Sequence of chain 1.F:
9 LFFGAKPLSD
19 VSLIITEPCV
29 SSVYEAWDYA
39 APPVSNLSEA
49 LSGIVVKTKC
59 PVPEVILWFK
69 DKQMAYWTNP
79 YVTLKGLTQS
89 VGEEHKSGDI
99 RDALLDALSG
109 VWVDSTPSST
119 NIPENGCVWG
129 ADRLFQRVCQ

Binding-site contacts:
Ligand atom C4 contacts residue ASN44 of chain 1.F at 4.2 Å.
Ligand atom N2 contacts residue ASP134 of chain 1.E at 3.5 Å (salt-bridge).
Ligand atom C8 contacts residue ASN44 of chain 1.F at 4.0 Å.
Ligand atom C7 contacts residue ASN44 of chain 1.F at 3.2 Å.
Ligand atom O6 contacts residue SER46 of chain 1.F at 3.1 Å.
Ligand atom C6 contacts residue GLU47 of chain 1.F at 4.2 Å.
Ligand atom C3 contacts residue ASN44 of chain 1.F at 3.7 Å.
Ligand atom C7 contacts residue ASP134 of chain 1.E at 3.9 Å.
Ligand atom C8 contacts residue LYS73 of chain 1.E at 4.4 Å.
Ligand atom O6 contacts residue GLU47 of chain 1.F at 3.1 Å (salt-bridge).
Ligand atom C1 contacts residue SER46 of chain 1.F at 4.0 Å.
Ligand atom N2 contacts residue ASN44 of chain 1.F at 2.7 Å (h-bond).
Ligand atom O7 contacts residue LYS98 of chain 1.E at 3.2 Å.
Ligand atom O6 contacts residue LYS98 of chain 1.E at 3.7 Å.
Ligand atom C7 contacts residue LYS98 of chain 1.E at 3.7 Å.
Ligand atom C6 contacts residue SER102 of chain 1.E at 3.8 Å.
Ligand atom C6 contacts residue TYR99 of chain 1.E at 3.9 Å (hydrophobic).
Ligand atom C5 contacts residue SER102 of chain 1.E at 4.3 Å.
Ligand atom C5 contacts residue TYR99 of chain 1.E at 4.1 Å (hydrophobic).
Ligand atom C5 contacts residue ASN44 of chain 1.F at 3.6 Å.
Ligand atom O7 contacts residue ASN44 of chain 1.F at 3.6 Å (h-bond).
Ligand atom O5 contacts residue GLU47 of chain 1.F at 3.9 Å.
Ligand atom O5 contacts residue SER46 of chain 1.F at 3.8 Å.
Ligand atom O7 contacts residue TYR99 of chain 1.E at 3.8 Å.
Ligand atom O5 contacts residue SER102 of chain 1.E at 3.5 Å (h-bond).
Ligand atom C1 contacts residue ASN44 of chain 1.F at 1.4 Å.
Ligand atom C4 contacts residue TYR99 of chain 1.E at 4.3 Å (hydrophobic).
Ligand atom O5 contacts residue ASN44 of chain 1.F at 2.4 Å (h-bond).
Ligand atom C2 contacts residue ASN44 of chain 1.F at 2.3 Å.
Ligand atom N2 contacts residue LYS98 of chain 1.E at 4.4 Å.
Ligand atom C6 contacts residue TYR99 of chain 1.E at 4.3 Å (hydrophobic).
Ligand atom C3 contacts residue TYR99 of chain 1.E at 4.2 Å (hydrophobic).
Ligand atom C8 contacts residue ASP134 of chain 1.E at 3.4 Å.
Ligand atom C8 contacts residue LYS98 of chain 1.E at 3.9 Å.
Ligand atom C6 contacts residue LYS98 of chain 1.E at 4.0 Å.
Ligand atom O3 contacts residue TYR99 of chain 1.E at 3.4 Å.
Ligand atom O6 contacts residue TYR99 of chain 1.E at 4.3 Å.
Ligand atom C6 contacts residue SER46 of chain 1.F at 4.0 Å.
Ligand atom O6 contacts residue SER102 of chain 1.E at 3.2 Å (h-bond).
Ligand atom C5 contacts residue SER46 of chain 1.F at 3.6 Å.

Sequence of chain 1.E:
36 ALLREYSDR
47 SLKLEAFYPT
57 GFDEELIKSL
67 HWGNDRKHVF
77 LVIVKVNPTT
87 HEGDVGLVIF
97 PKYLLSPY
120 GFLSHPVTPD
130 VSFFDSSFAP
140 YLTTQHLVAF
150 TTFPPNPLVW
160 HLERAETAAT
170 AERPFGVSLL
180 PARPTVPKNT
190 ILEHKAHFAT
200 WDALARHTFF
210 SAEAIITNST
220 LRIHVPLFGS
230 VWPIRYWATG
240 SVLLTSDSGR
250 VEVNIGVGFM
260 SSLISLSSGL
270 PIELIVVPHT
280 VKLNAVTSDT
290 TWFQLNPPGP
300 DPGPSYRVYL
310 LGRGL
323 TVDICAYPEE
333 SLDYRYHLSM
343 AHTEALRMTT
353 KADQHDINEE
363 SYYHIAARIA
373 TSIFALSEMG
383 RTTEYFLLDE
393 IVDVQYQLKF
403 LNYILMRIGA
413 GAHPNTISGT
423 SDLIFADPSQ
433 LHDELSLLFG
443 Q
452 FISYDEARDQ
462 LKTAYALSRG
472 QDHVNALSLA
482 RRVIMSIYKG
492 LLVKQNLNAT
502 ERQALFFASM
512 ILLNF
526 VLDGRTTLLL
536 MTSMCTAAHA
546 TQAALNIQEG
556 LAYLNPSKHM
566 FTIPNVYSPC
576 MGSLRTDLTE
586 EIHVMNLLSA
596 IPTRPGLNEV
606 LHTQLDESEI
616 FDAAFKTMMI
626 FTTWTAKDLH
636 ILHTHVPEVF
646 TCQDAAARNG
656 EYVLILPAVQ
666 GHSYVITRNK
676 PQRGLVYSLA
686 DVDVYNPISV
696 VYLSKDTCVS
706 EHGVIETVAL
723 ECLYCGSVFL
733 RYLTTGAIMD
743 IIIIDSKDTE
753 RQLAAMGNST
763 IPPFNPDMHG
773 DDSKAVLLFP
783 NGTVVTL

A protein and the small-molecule ligand that binds it are described below.
Small molecule (SMILES): CC(=O)N[C@H]1[C@H](O[C@H]2[C@H](O)[C@@H](NC(C)=O)CO[C@@H]2CO)O[C@H](CO)[C@@H](O[C@@H]2O[C@H](CO[C@H]3O[C@H](CO)[C@@H](O)[C@H](O)[C@@H]3O)[C@@H](O)[C@H](O[C@H]3O[C@H](CO)[C@@H](O)[C@H](O)[C@@H]3O)[C@@H]2O)[C@@H]1O